Sequence of chain 2.B:
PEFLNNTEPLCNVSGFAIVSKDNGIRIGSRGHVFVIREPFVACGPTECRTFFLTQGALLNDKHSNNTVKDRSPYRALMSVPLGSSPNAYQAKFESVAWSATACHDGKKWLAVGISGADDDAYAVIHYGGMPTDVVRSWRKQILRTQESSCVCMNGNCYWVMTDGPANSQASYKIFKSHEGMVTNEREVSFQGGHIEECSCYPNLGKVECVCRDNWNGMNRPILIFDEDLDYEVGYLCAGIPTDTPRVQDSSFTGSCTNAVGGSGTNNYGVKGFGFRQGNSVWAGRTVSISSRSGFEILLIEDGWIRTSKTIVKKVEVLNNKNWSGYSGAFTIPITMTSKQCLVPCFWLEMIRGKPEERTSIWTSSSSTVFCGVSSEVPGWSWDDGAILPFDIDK

This small molecule binds to this protein.
Small molecule (SMILES): CC(=O)N[C@H]1[C@H](O[C@H]2[C@H](O)[C@@H](NC(C)=O)CO[C@@H]2CO)O[C@H](CO)[C@@H](O)[C@@H]1O

Binding-site contacts:
Ligand atom C7 contacts residue ASN12 of chain 2.B at 3.2 Å.
Ligand atom C5 contacts residue GLY278 of chain 2.B at 4.1 Å.
Ligand atom C8 contacts residue ASN279 of chain 2.B at 3.4 Å.
Ligand atom C8 contacts residue CYS11 of chain 2.B at 4.4 Å (hydrophobic).
Ligand atom O5 contacts residue ASN12 of chain 2.B at 2.4 Å (h-bond).
Ligand atom N2 contacts residue ASN12 of chain 2.B at 2.8 Å (h-bond).
Ligand atom O7 contacts residue ASN12 of chain 2.B at 3.4 Å (h-bond).
Ligand atom C7 contacts residue GLY278 of chain 2.B at 4.4 Å.
Ligand atom C2 contacts residue ASN12 of chain 2.B at 2.3 Å.
Ligand atom C3 contacts residue ASN12 of chain 2.B at 3.7 Å.
Ligand atom O7 contacts residue GLY278 of chain 2.B at 4.5 Å.
Ligand atom C8 contacts residue ASN12 of chain 2.B at 4.4 Å.
Ligand atom C5 contacts residue ASN12 of chain 2.B at 3.6 Å.
Ligand atom C8 contacts residue GLY278 of chain 2.B at 3.9 Å.
Ligand atom C7 contacts residue LEU10 of chain 2.B at 4.4 Å (hydrophobic).
Ligand atom C8 contacts residue PRO9 of chain 2.B at 3.9 Å (hydrophobic).
Ligand atom C1 contacts residue ASN12 of chain 2.B at 1.4 Å.
Ligand atom C4 contacts residue ASN12 of chain 2.B at 4.2 Å.
Ligand atom N2 contacts residue LEU10 of chain 2.B at 4.3 Å.
Ligand atom C8 contacts residue CYS341 of chain 2.B at 4.1 Å (hydrophobic).
Ligand atom C6 contacts residue GLY278 of chain 2.B at 4.2 Å.
Ligand atom C8 contacts residue LEU10 of chain 2.B at 3.6 Å (hydrophobic).